Binding-site contacts:
Ligand atom C40 contacts residue PHE28 of chain 1.D at 3.5 Å (hydrophobic).
Ligand atom N14 contacts residue SER189 of chain 1.D at 3.2 Å (h-bond).
Ligand atom C13 contacts residue GLY217 of chain 1.D at 3.1 Å.
Ligand atom C27 contacts residue CYS45 of chain 1.D at 3.3 Å (hydrophobic).
Ligand atom N41 contacts residue HIS44 of chain 1.D at 3.1 Å (h-bond).
Ligand atom C10 contacts residue SER194 of chain 1.D at 3.4 Å.
Ligand atom N7 contacts residue SER213 of chain 1.D at 3.4 Å (h-bond).
Ligand atom N7 contacts residue HIS44 of chain 1.D at 3.3 Å (h-bond).
Ligand atom O30 contacts residue PHE28 of chain 1.D at 3.5 Å.
Ligand atom O17 contacts residue ASP193 of chain 1.D at 3.3 Å (salt-bridge).
Ligand atom N14 contacts residue ASP188 of chain 1.D at 3.5 Å (salt-bridge).
Ligand atom C5 contacts residue SER194 of chain 1.D at 3.6 Å.
Ligand atom C40 contacts residue CYS45 of chain 1.D at 3.1 Å (hydrophobic).
Ligand atom C9 contacts residue SER194 of chain 1.D at 2.8 Å.
Ligand atom N31 contacts residue CYS45 of chain 1.D at 3.3 Å (h-bond).
Ligand atom O6 contacts residue SER213 of chain 1.D at 3.2 Å (h-bond).
Ligand atom C15 contacts residue SER189 of chain 1.D at 3.3 Å.
Ligand atom C8 contacts residue SER194 of chain 1.D at 1.4 Å.
Ligand atom O17 contacts residue GLY192 of chain 1.D at 2.3 Å (h-bond).
Ligand atom C1 contacts residue GLN87 of chain 1.D at 3.5 Å.
Ligand atom C18 contacts residue SER194 of chain 1.D at 2.6 Å.
Ligand atom C15 contacts residue TRP214 of chain 1.D at 3.4 Å (hydrophobic).
Ligand atom O6 contacts residue HIS44 of chain 1.D at 2.8 Å (h-bond).
Ligand atom O17 contacts residue CYS190 of chain 1.D at 3.0 Å (h-bond).
Ligand atom C1 contacts residue ALA86 of chain 1.D at 3.3 Å (hydrophobic).
Ligand atom N7 contacts residue SER194 of chain 1.D at 2.3 Å (h-bond).
Ligand atom N41 contacts residue SER194 of chain 1.D at 3.1 Å (h-bond).
Ligand atom C13 contacts residue SER189 of chain 1.D at 2.8 Å.
Ligand atom C16 contacts residue SER194 of chain 1.D at 1.5 Å.
Ligand atom C35 contacts residue VAL20 of chain 1.D at 3.4 Å (hydrophobic).
Ligand atom C28 contacts residue HIS44 of chain 1.D at 3.4 Å.
Ligand atom C36 contacts residue ALA55 of chain 1.D at 3.4 Å (hydrophobic).
Ligand atom O17 contacts residue SER194 of chain 1.D at 2.7 Å (h-bond).
Ligand atom C16 contacts residue GLY192 of chain 1.D at 3.6 Å.
Ligand atom N19 contacts residue GLY192 of chain 1.D at 3.3 Å (h-bond).
Ligand atom C32 contacts residue CYS45 of chain 1.D at 3.6 Å (hydrophobic).
Ligand atom C29 contacts residue PHE28 of chain 1.D at 3.6 Å (hydrophobic).
Ligand atom O17 contacts residue GLN191 of chain 1.D at 2.7 Å.
Ligand atom C11 contacts residue TRP214 of chain 1.D at 3.5 Å (hydrophobic).
Ligand atom C13 contacts residue CYS218 of chain 1.D at 3.5 Å (hydrophobic).

Sequence of chain 1.D:
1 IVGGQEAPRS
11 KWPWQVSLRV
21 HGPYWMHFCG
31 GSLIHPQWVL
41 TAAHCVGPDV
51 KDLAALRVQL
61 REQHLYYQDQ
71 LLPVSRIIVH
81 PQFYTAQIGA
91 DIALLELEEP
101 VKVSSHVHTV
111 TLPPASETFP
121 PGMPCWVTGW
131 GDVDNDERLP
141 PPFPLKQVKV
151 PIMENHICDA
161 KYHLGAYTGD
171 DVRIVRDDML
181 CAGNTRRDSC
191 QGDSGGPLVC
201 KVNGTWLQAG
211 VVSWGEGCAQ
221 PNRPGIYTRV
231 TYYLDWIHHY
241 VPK

The protein below binds the small molecule below.
Small molecule (SMILES): C=CCOC(=O)N[C@H](CC[C@@H]1CCNC1)C(=O)c1noc(Cc2ccc(C(=O)NC3Cc4ccccc4C3)cc2)n1